Sequence of chain 1.A:
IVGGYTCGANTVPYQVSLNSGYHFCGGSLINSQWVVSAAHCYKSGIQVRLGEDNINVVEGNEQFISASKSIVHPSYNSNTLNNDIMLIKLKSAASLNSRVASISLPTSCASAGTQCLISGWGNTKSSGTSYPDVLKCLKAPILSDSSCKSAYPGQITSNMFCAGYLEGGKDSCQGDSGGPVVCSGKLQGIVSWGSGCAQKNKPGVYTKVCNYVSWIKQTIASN

Binding-site contacts:
Ligand atom O8X contacts residue GLN174 of chain 1.A at 3.1 Å (h-bond).
Ligand atom C3 contacts residue VAL191 of chain 1.A at 3.5 Å (hydrophobic).
Ligand atom C8 contacts residue SER177 of chain 1.A at 3.7 Å.
Ligand atom N1 contacts residue ASP171 of chain 1.A at 3.2 Å (salt-bridge).
Ligand atom N3 contacts residue GLN174 of chain 1.A at 3.7 Å.
Ligand atom C3 contacts residue CYS173 of chain 1.A at 3.6 Å (hydrophobic).
Ligand atom C4' contacts residue GLN174 of chain 1.A at 3.3 Å.
Ligand atom C6' contacts residue SER177 of chain 1.A at 3.5 Å.
Ligand atom C2 contacts residue SER172 of chain 1.A at 3.6 Å.
Ligand atom N2 contacts residue GLY204 of chain 1.A at 3.5 Å.
Ligand atom N1 contacts residue GLY196 of chain 1.A at 2.6 Å (h-bond).
Ligand atom C6X contacts residue GLN174 of chain 1.A at 3.3 Å.
Ligand atom BR5' contacts residue HIS40 of chain 1.A at 3.6 Å.
Ligand atom C6 contacts residue GLY194 of chain 1.A at 3.8 Å.
Ligand atom C7X contacts residue GLN174 of chain 1.A at 3.0 Å.
Ligand atom N2 contacts residue SER172 of chain 1.A at 2.9 Å (h-bond).
Ligand atom N2 contacts residue ASP171 of chain 1.A at 3.1 Å (salt-bridge).
Ligand atom C4 contacts residue SER177 of chain 1.A at 3.4 Å.
Ligand atom C8 contacts residue GLN174 of chain 1.A at 3.8 Å.
Ligand atom C3 contacts residue SER177 of chain 1.A at 3.5 Å.
Ligand atom C4 contacts residue SER192 of chain 1.A at 3.7 Å.
Ligand atom C3' contacts residue GLN174 of chain 1.A at 3.1 Å.
Ligand atom C1 contacts residue TRP193 of chain 1.A at 3.7 Å (hydrophobic).
Ligand atom CVX contacts residue GLN174 of chain 1.A at 3.4 Å.
Ligand atom O6' contacts residue HIS40 of chain 1.A at 2.7 Å (h-bond).
Ligand atom C6' contacts residue HIS40 of chain 1.A at 3.6 Å.
Ligand atom C7 contacts residue ASP171 of chain 1.A at 3.7 Å.
Ligand atom C3 contacts residue SER192 of chain 1.A at 3.7 Å.
Ligand atom N1 contacts residue GLY194 of chain 1.A at 3.4 Å.
Ligand atom C7 contacts residue SER172 of chain 1.A at 3.3 Å.
Ligand atom O9X contacts residue GLN174 of chain 1.A at 3.4 Å (h-bond).
Ligand atom N2 contacts residue TRP193 of chain 1.A at 3.7 Å.
Ligand atom C1' contacts residue GLN174 of chain 1.A at 3.7 Å.
Ligand atom N1 contacts residue SER172 of chain 1.A at 3.7 Å.
Ligand atom C2 contacts residue VAL191 of chain 1.A at 3.7 Å (hydrophobic).
Ligand atom C7 contacts residue GLY194 of chain 1.A at 3.8 Å.
Ligand atom N3 contacts residue SER177 of chain 1.A at 2.6 Å (h-bond).
Ligand atom C7 contacts residue TRP193 of chain 1.A at 3.7 Å (hydrophobic).
Ligand atom O6' contacts residue SER177 of chain 1.A at 2.2 Å (h-bond).
Ligand atom C2' contacts residue GLN174 of chain 1.A at 3.7 Å.

A small-molecule ligand and the protein it binds are described below.
Small molecule (SMILES): NC(=[NH2+])c1ccc2[nH]c(-c3cc([C@@H](CC(=O)[O-])C(=O)[O-])cc(Br)c3[O-])nc2c1